Sequence of chain 1.A:
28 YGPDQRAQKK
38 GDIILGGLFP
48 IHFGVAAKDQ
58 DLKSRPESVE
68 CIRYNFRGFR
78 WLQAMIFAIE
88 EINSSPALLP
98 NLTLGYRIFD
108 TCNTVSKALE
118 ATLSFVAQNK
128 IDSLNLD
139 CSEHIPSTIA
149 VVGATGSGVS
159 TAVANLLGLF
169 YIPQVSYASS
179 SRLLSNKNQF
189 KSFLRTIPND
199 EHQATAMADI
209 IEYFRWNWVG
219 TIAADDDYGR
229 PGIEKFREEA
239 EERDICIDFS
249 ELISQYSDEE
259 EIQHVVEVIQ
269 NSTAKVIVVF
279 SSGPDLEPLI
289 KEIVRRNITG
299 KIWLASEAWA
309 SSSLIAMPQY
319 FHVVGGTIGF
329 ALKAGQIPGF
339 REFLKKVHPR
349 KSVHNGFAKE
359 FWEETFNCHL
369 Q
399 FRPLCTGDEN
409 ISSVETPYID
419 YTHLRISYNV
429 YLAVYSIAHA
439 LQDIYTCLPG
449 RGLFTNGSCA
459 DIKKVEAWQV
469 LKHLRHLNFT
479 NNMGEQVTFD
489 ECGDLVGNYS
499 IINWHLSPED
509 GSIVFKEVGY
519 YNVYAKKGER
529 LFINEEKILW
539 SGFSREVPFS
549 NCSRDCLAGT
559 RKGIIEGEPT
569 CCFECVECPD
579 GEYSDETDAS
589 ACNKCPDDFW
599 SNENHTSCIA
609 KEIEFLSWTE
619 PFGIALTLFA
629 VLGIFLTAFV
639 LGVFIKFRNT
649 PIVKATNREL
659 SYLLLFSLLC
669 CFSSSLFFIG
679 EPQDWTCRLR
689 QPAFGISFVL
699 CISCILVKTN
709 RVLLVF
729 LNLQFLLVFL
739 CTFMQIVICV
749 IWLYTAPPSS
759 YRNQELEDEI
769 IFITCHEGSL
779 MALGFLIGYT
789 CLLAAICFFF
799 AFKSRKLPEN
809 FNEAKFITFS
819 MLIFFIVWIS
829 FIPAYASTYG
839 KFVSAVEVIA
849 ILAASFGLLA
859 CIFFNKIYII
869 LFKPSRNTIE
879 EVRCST

This small molecule binds to this protein.
Small molecule (SMILES): CC(=O)N[C@@H]1[C@@H](O)[C@H](O)[C@@H](CO)O[C@H]1O

Binding-site contacts:
Ligand atom C4 contacts residue ASN269 of chain 1.A at 4.2 Å.
Ligand atom C1 contacts residue ASN269 of chain 1.A at 1.4 Å.
Ligand atom C7 contacts residue ASN269 of chain 1.A at 3.5 Å.
Ligand atom C5 contacts residue ASN269 of chain 1.A at 3.7 Å.
Ligand atom C1 contacts residue GLU265 of chain 1.A at 3.6 Å.
Ligand atom C3 contacts residue ASN269 of chain 1.A at 3.8 Å.
Ligand atom O7 contacts residue ASN269 of chain 1.A at 3.8 Å.
Ligand atom C8 contacts residue HIS262 of chain 1.A at 4.4 Å.
Ligand atom N2 contacts residue ASN269 of chain 1.A at 2.8 Å (h-bond).
Ligand atom C2 contacts residue ASN269 of chain 1.A at 2.4 Å.
Ligand atom C7 contacts residue GLU265 of chain 1.A at 4.3 Å.
Ligand atom C8 contacts residue VAL266 of chain 1.A at 3.8 Å (hydrophobic).
Ligand atom O7 contacts residue GLU265 of chain 1.A at 3.6 Å.
Ligand atom O5 contacts residue ASN269 of chain 1.A at 2.5 Å (h-bond).
Ligand atom O7 contacts residue VAL266 of chain 1.A at 4.2 Å.